Binding-site contacts:
Ligand atom N6 contacts residue GLU324 of chain 1.A at 2.7 Å (salt-bridge).
Ligand atom C43 contacts residue GLU124 of chain 1.A at 3.3 Å.
Ligand atom C42 contacts residue ALA266 of chain 1.A at 3.1 Å (hydrophobic).
Ligand atom O4 contacts residue GLN843 of chain 1.A at 3.2 Å (h-bond).
Ligand atom C47 contacts residue TYR380 of chain 1.A at 3.3 Å (hydrophobic).
Ligand atom O11 contacts residue ZN1 of chain 1.B at 2.4 Å.
Ligand atom C8 contacts residue TYR380 of chain 1.A at 3.2 Å (hydrophobic).
Ligand atom C42 contacts residue GLU124 of chain 1.A at 3.4 Å.
Ligand atom N6 contacts residue TYR385 of chain 1.A at 3.4 Å (h-bond).
Ligand atom C1 contacts residue GLU302 of chain 1.A at 3.5 Å.
Ligand atom C2 contacts residue GLU302 of chain 1.A at 3.5 Å.
Ligand atom O11 contacts residue HIS305 of chain 1.A at 3.4 Å (h-bond).
Ligand atom C45 contacts residue GLN122 of chain 1.A at 3.5 Å.
Ligand atom O1 contacts residue VAL264 of chain 1.A at 3.5 Å.
Ligand atom C9 contacts residue TYR380 of chain 1.A at 3.5 Å (hydrophobic).
Ligand atom C54 contacts residue MET839 of chain 1.A at 3.5 Å (hydrophobic).
Ligand atom N6 contacts residue GLU124 of chain 1.A at 3.0 Å (salt-bridge).
Ligand atom C40 contacts residue GLU302 of chain 1.A at 3.4 Å.
Ligand atom C44 contacts residue GLU124 of chain 1.A at 3.4 Å.
Ligand atom O11 contacts residue GLU268 of chain 1.A at 3.0 Å (salt-bridge).
Ligand atom C45 contacts residue GLU124 of chain 1.A at 3.2 Å.
Ligand atom O1 contacts residue GLY265 of chain 1.A at 2.7 Å (h-bond).
Ligand atom N5 contacts residue GLU302 of chain 1.A at 2.7 Å (salt-bridge).
Ligand atom C51 contacts residue ALA377 of chain 1.A at 3.0 Å (hydrophobic).
Ligand atom N2 contacts residue TYR380 of chain 1.A at 3.0 Å (h-bond).
Ligand atom C25 contacts residue TYR380 of chain 1.A at 3.5 Å (hydrophobic).
Ligand atom C48 contacts residue TYR380 of chain 1.A at 3.6 Å (hydrophobic).
Ligand atom C3 contacts residue GLY265 of chain 1.A at 3.6 Å.
Ligand atom C42 contacts residue MET267 of chain 1.A at 3.5 Å (hydrophobic).
Ligand atom C44 contacts residue GLN122 of chain 1.A at 3.2 Å.
Ligand atom C40 contacts residue ZN1 of chain 1.B at 3.1 Å.
Ligand atom C53 contacts residue GLN843 of chain 1.A at 3.4 Å.
Ligand atom O9 contacts residue TYR385 of chain 1.A at 2.8 Å (h-bond).
Ligand atom C39 contacts residue ZN1 of chain 1.B at 3.3 Å.
Ligand atom C55 contacts residue MET839 of chain 1.A at 3.3 Å (hydrophobic).
Ligand atom O11 contacts residue HIS301 of chain 1.A at 3.5 Å (h-bond).
Ligand atom C40 contacts residue ALA266 of chain 1.A at 3.3 Å (hydrophobic).
Ligand atom N6 contacts residue ZN1 of chain 1.B at 3.4 Å.
Ligand atom O11 contacts residue GLU302 of chain 1.A at 2.5 Å (salt-bridge).
Ligand atom O1 contacts residue ALA266 of chain 1.A at 3.2 Å (h-bond).

This small molecule binds to this protein.
Small molecule (SMILES): C#CCCCC(=O)NCCCCC(NC(=O)[C@H](Cc1ccc(C(=O)c2ccccc2)cc1)NC(=O)COCCOCCNC(=O)[C@H](C)NC(=O)[C@@H](O)[C@H](N)Cc1ccc(OCc2ccccc2)cc1)C(N)=O

Sequence of chain 1.A:
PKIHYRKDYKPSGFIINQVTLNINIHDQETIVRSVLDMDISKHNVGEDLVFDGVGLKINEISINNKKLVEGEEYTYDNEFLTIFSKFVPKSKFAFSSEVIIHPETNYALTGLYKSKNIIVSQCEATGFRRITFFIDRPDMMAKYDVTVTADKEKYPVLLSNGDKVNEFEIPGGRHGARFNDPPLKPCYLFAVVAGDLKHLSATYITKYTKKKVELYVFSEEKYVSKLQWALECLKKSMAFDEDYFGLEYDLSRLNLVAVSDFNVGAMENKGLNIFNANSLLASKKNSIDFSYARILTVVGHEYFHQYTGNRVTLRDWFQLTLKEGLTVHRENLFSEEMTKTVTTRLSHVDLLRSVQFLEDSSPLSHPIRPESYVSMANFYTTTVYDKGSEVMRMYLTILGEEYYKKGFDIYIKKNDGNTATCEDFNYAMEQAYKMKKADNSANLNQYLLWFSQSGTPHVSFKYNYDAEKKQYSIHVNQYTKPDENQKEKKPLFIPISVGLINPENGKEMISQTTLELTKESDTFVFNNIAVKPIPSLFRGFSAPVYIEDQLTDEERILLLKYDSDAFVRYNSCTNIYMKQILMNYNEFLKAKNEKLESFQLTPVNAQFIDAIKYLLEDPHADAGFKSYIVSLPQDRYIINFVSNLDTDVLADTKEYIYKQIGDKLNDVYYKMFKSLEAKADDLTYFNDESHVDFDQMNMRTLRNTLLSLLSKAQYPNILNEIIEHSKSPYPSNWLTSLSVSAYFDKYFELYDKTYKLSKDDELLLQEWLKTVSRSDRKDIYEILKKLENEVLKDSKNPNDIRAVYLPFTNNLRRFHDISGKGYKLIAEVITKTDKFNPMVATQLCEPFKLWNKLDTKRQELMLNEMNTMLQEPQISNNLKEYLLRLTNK